Sequence of chain 39.C:
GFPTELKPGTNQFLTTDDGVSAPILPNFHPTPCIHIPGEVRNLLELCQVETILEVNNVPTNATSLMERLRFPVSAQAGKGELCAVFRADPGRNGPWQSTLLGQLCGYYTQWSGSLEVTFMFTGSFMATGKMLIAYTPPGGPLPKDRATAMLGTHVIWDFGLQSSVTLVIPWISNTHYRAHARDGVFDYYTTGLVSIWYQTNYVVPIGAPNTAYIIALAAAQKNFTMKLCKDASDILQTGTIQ

Binding-site contacts:
Ligand atom CBA contacts residue ASN228 of chain 39.A at 3.8 Å.
Ligand atom CAH contacts residue PHE155 of chain 39.A at 3.7 Å (hydrophobic).
Ligand atom CAA contacts residue SER178 of chain 39.A at 3.5 Å.
Ligand atom OAB contacts residue ASP112 of chain 39.A at 3.6 Å.
Ligand atom CAG contacts residue GLN202 of chain 39.A at 3.5 Å.
Ligand atom CAR contacts residue TYR201 of chain 39.A at 3.5 Å (hydrophobic).
Ligand atom CAL contacts residue PRO177 of chain 39.A at 3.7 Å (hydrophobic).
Ligand atom NBB contacts residue TRP203 of chain 39.A at 3.9 Å.
Ligand atom CAA contacts residue PRO177 of chain 39.A at 3.3 Å (hydrophobic).
Ligand atom CAE contacts residue GLN202 of chain 39.A at 3.4 Å.
Ligand atom CAX contacts residue TRP203 of chain 39.A at 3.5 Å (hydrophobic).
Ligand atom NBC contacts residue TRP203 of chain 39.A at 3.2 Å.
Ligand atom CBA contacts residue TRP203 of chain 39.A at 3.3 Å (hydrophobic).
Ligand atom OAW contacts residue MET195 of chain 39.A at 3.3 Å.
Ligand atom CAF contacts residue ASP112 of chain 39.A at 3.6 Å.
Ligand atom CAL contacts residue PHE155 of chain 39.A at 3.7 Å (hydrophobic).
Ligand atom CAC contacts residue PHE233 of chain 39.A at 3.9 Å (hydrophobic).
Ligand atom CAF contacts residue TRP203 of chain 39.A at 3.8 Å (hydrophobic).
Ligand atom CAI contacts residue VAL192 of chain 39.A at 3.9 Å (hydrophobic).
Ligand atom CAC contacts residue PHE137 of chain 39.A at 3.8 Å (hydrophobic).
Ligand atom CAA contacts residue TYR153 of chain 39.A at 3.7 Å (hydrophobic).
Ligand atom CAG contacts residue ASN228 of chain 39.A at 3.2 Å.
Ligand atom CAA contacts residue VAL179 of chain 39.A at 3.3 Å (hydrophobic).
Ligand atom CAE contacts residue ASN228 of chain 39.A at 3.4 Å.
Ligand atom OAW contacts residue ILE111 of chain 39.A at 3.9 Å.
Ligand atom CAP contacts residue ILE111 of chain 39.A at 3.6 Å (hydrophobic).
Ligand atom CAN contacts residue ILE111 of chain 39.A at 3.8 Å (hydrophobic).
Ligand atom CAK contacts residue PHE135 of chain 39.A at 3.6 Å (hydrophobic).
Ligand atom CAI contacts residue PHE135 of chain 39.A at 3.7 Å (hydrophobic).
Ligand atom OAB contacts residue TRP203 of chain 39.A at 3.8 Å.
Ligand atom CAG contacts residue TRP203 of chain 39.A at 3.6 Å (hydrophobic).
Ligand atom CAS contacts residue ASN228 of chain 39.A at 3.7 Å.
Ligand atom CAD contacts residue ASP112 of chain 39.A at 3.7 Å.
Ligand atom CAJ contacts residue PHE155 of chain 39.A at 3.8 Å (hydrophobic).
Ligand atom OAB contacts residue ILE113 of chain 39.A at 3.2 Å (h-bond).
Ligand atom CAS contacts residue TYR201 of chain 39.A at 3.7 Å (hydrophobic).
Ligand atom CAS contacts residue TRP203 of chain 39.A at 3.5 Å (hydrophobic).
Ligand atom CAP contacts residue PHE135 of chain 39.A at 3.6 Å (hydrophobic).
Ligand atom NAT contacts residue PHE155 of chain 39.A at 3.9 Å.
Ligand atom CAD contacts residue THR114 of chain 39.A at 3.6 Å.

The protein below binds the small molecule below.
Small molecule (SMILES): CCO/N=C/c1ccc(OCCCCCN2CCN(c3ccncc3)C2=O)cc1

Sequence of chain 39.A:
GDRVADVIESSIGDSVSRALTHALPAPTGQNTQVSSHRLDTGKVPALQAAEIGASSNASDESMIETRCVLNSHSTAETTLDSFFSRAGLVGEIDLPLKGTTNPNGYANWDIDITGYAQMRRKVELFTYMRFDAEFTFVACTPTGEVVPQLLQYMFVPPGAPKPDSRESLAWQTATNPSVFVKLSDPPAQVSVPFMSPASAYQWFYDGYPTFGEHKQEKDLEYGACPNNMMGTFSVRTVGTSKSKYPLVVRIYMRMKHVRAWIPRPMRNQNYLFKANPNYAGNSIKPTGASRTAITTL

Sequence of chain 40.C:
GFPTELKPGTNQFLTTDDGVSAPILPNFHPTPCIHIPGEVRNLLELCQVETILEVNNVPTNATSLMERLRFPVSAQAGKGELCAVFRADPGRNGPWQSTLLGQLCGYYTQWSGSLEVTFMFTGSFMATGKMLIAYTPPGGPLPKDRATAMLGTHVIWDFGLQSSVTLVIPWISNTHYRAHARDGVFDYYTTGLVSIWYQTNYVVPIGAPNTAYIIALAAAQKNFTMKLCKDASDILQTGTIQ